Binding-site contacts:
Ligand atom C11 contacts residue TYR35 of chain 1.B at 3.7 Å (hydrophobic).
Ligand atom C29 contacts residue TRP99 of chain 1.A at 3.5 Å (hydrophobic).
Ligand atom C32 contacts residue TRP99 of chain 1.B at 3.8 Å (hydrophobic).
Ligand atom C25 contacts residue TYR50 of chain 1.B at 3.9 Å (hydrophobic).
Ligand atom C30 contacts residue PHE101 of chain 1.B at 3.9 Å (hydrophobic).
Ligand atom C19 contacts residue TYR50 of chain 1.A at 3.7 Å (hydrophobic).
Ligand atom N16 contacts residue TYR50 of chain 1.A at 4.0 Å.
Ligand atom C12 contacts residue TYR35 of chain 1.A at 3.8 Å (hydrophobic).
Ligand atom O32 contacts residue SO41 of chain 1.K at 2.3 Å (h-bond).
Ligand atom C17 contacts residue SO41 of chain 1.K at 3.5 Å.
Ligand atom C23 contacts residue TYR50 of chain 1.B at 3.8 Å (hydrophobic).
Ligand atom C18 contacts residue TYR35 of chain 1.B at 3.8 Å (hydrophobic).
Ligand atom C3 contacts residue LEU90 of chain 1.A at 3.8 Å (hydrophobic).
Ligand atom C11 contacts residue TYR35 of chain 1.A at 3.9 Å (hydrophobic).
Ligand atom C21 contacts residue TYR50 of chain 1.A at 3.9 Å (hydrophobic).
Ligand atom C15 contacts residue TYR50 of chain 1.B at 3.9 Å (hydrophobic).
Ligand atom S26 contacts residue SO41 of chain 1.K at 3.6 Å.
Ligand atom C27 contacts residue TYR35 of chain 1.B at 3.5 Å (hydrophobic).
Ligand atom O31 contacts residue SER57 of chain 1.A at 2.7 Å (h-bond).
Ligand atom C25 contacts residue TYR50 of chain 1.A at 3.9 Å (hydrophobic).
Ligand atom N16 contacts residue SO41 of chain 1.K at 3.9 Å.
Ligand atom C22 contacts residue TYR50 of chain 1.A at 3.9 Å (hydrophobic).
Ligand atom C30 contacts residue LEU90 of chain 1.A at 3.8 Å (hydrophobic).
Ligand atom C10 contacts residue TYR35 of chain 1.A at 3.5 Å (hydrophobic).
Ligand atom C contacts residue TRP99 of chain 1.A at 3.7 Å (hydrophobic).
Ligand atom C31 contacts residue TRP99 of chain 1.B at 3.7 Å (hydrophobic).
Ligand atom C14 contacts residue TYR50 of chain 1.A at 3.9 Å (hydrophobic).
Ligand atom C24 contacts residue SO41 of chain 1.K at 3.8 Å.
Ligand atom C28 contacts residue TYR35 of chain 1.A at 3.9 Å (hydrophobic).
Ligand atom O31 contacts residue PRO56 of chain 1.A at 3.2 Å.
Ligand atom C20 contacts residue TYR50 of chain 1.A at 3.6 Å (hydrophobic).
Ligand atom C24 contacts residue TYR50 of chain 1.A at 3.1 Å (hydrophobic).
Ligand atom C23 contacts residue SO41 of chain 1.K at 2.9 Å.
Ligand atom C contacts residue LEU90 of chain 1.A at 3.6 Å (hydrophobic).
Ligand atom C3 contacts residue LEU90 of chain 1.B at 3.9 Å (hydrophobic).
Ligand atom C21 contacts residue PRO56 of chain 1.B at 4.0 Å (hydrophobic).
Ligand atom C19 contacts residue TYR50 of chain 1.B at 3.7 Å (hydrophobic).
Ligand atom C contacts residue LEU90 of chain 1.B at 3.8 Å (hydrophobic).
Ligand atom O30 contacts residue TYR50 of chain 1.B at 3.9 Å.
Ligand atom C20 contacts residue TYR50 of chain 1.B at 3.7 Å (hydrophobic).

Sequence of chain 1.B:
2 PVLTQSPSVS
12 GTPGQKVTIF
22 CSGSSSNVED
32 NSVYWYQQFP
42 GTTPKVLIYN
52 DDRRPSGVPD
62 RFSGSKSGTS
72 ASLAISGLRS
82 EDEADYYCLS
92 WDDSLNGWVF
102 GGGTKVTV

The protein below binds the small molecule below.
Small molecule (SMILES): CN1/C(=C/C=C/c2cc[n+](CCCS(=O)(=O)O)c3ccccc23)C(C)(C)c2ccccc21

Sequence of chain 1.A:
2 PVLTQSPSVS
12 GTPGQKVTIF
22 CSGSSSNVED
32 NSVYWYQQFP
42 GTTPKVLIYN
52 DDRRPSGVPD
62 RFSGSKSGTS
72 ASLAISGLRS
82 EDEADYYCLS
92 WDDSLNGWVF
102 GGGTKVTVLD